Binding-site contacts:
Ligand atom C8 contacts residue ASP286 of chain 1.D at 4.3 Å.
Ligand atom O7 contacts residue ARG104 of chain 1.D at 3.6 Å.
Ligand atom C3 contacts residue TYR139 of chain 1.D at 3.5 Å (hydrophobic).
Ligand atom C7 contacts residue ASN122 of chain 1.D at 4.1 Å.
Ligand atom C7 contacts residue ARG104 of chain 1.D at 3.4 Å.
Ligand atom C7 contacts residue TYR139 of chain 1.D at 4.2 Å (hydrophobic).
Ligand atom N2 contacts residue ARG104 of chain 1.D at 3.7 Å.
Ligand atom O3 contacts residue TYR139 of chain 1.D at 4.0 Å.
Ligand atom O5 contacts residue TYR139 of chain 1.D at 4.3 Å.
Ligand atom O6 contacts residue SER124 of chain 1.D at 3.4 Å (h-bond).
Ligand atom C8 contacts residue ARG104 of chain 1.D at 3.7 Å.
Ligand atom C8 contacts residue TYR139 of chain 1.D at 3.3 Å (hydrophobic).
Ligand atom N2 contacts residue LYS137 of chain 1.D at 3.8 Å.
Ligand atom O5 contacts residue ASN122 of chain 1.D at 2.3 Å (h-bond).
Ligand atom C1 contacts residue ASN122 of chain 1.D at 1.4 Å.
Ligand atom C8 contacts residue GLY285 of chain 1.D at 4.2 Å.
Ligand atom C3 contacts residue ASN122 of chain 1.D at 3.8 Å.
Ligand atom O6 contacts residue LYS137 of chain 1.D at 3.4 Å (salt-bridge).
Ligand atom O7 contacts residue TYR139 of chain 1.D at 3.6 Å.
Ligand atom C5 contacts residue LYS137 of chain 1.D at 4.3 Å.
Ligand atom C1 contacts residue TYR139 of chain 1.D at 3.9 Å (hydrophobic).
Ligand atom O7 contacts residue LYS137 of chain 1.D at 3.4 Å (salt-bridge).
Ligand atom C5 contacts residue TYR139 of chain 1.D at 4.0 Å (hydrophobic).
Ligand atom C7 contacts residue LYS137 of chain 1.D at 3.5 Å.
Ligand atom N2 contacts residue ASN122 of chain 1.D at 3.0 Å (h-bond).
Ligand atom C8 contacts residue LYS137 of chain 1.D at 4.1 Å.
Ligand atom N2 contacts residue TYR139 of chain 1.D at 3.7 Å.
Ligand atom O4 contacts residue LYS137 of chain 1.D at 4.4 Å.
Ligand atom C2 contacts residue ASN122 of chain 1.D at 2.5 Å.
Ligand atom C4 contacts residue TYR139 of chain 1.D at 4.1 Å (hydrophobic).
Ligand atom C6 contacts residue LYS137 of chain 1.D at 3.6 Å.
Ligand atom O4 contacts residue TYR139 of chain 1.D at 4.0 Å.
Ligand atom C4 contacts residue ASN122 of chain 1.D at 4.2 Å.
Ligand atom C5 contacts residue ASN122 of chain 1.D at 3.6 Å.
Ligand atom C2 contacts residue TYR139 of chain 1.D at 4.3 Å (hydrophobic).

Sequence of chain 1.D:
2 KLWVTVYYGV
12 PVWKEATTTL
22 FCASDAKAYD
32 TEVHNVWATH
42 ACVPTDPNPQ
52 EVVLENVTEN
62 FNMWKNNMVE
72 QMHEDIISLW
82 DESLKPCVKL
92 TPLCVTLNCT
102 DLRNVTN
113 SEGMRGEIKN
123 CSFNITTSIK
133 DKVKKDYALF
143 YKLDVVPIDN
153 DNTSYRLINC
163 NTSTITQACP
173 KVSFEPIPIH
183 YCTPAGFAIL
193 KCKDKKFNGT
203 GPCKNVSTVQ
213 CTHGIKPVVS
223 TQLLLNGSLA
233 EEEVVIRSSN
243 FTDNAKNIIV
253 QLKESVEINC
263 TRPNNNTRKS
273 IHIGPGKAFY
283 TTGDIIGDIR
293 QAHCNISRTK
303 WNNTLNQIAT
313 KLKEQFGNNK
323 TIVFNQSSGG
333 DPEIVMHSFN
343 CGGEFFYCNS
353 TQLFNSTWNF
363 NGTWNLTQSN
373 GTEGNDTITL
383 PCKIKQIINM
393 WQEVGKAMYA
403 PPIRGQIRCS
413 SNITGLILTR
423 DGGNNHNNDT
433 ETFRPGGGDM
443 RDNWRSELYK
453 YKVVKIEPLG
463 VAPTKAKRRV

The small molecule below binds the protein below.
Small molecule (SMILES): CC(=O)N[C@H]1[C@H](O[C@H]2[C@H](O)[C@@H](NC(C)=O)CO[C@@H]2CO)O[C@H](CO)[C@@H](O[C@@H]2O[C@H](CO[C@H]3O[C@H](CO)[C@@H](O)[C@H](O)[C@@H]3O)[C@@H](O)[C@H](O[C@H]3O[C@H](CO)[C@@H](O)[C@H](O)[C@@H]3O)[C@@H]2O)[C@@H]1O